This protein binds this small molecule.
Small molecule (SMILES): CC(=O)N[C@H]1CO[C@H](CO[C@H]2O[C@@H](C)[C@@H](O)[C@@H](O)[C@@H]2O)[C@@H](O)[C@@H]1O

Sequence of chain 1.D:
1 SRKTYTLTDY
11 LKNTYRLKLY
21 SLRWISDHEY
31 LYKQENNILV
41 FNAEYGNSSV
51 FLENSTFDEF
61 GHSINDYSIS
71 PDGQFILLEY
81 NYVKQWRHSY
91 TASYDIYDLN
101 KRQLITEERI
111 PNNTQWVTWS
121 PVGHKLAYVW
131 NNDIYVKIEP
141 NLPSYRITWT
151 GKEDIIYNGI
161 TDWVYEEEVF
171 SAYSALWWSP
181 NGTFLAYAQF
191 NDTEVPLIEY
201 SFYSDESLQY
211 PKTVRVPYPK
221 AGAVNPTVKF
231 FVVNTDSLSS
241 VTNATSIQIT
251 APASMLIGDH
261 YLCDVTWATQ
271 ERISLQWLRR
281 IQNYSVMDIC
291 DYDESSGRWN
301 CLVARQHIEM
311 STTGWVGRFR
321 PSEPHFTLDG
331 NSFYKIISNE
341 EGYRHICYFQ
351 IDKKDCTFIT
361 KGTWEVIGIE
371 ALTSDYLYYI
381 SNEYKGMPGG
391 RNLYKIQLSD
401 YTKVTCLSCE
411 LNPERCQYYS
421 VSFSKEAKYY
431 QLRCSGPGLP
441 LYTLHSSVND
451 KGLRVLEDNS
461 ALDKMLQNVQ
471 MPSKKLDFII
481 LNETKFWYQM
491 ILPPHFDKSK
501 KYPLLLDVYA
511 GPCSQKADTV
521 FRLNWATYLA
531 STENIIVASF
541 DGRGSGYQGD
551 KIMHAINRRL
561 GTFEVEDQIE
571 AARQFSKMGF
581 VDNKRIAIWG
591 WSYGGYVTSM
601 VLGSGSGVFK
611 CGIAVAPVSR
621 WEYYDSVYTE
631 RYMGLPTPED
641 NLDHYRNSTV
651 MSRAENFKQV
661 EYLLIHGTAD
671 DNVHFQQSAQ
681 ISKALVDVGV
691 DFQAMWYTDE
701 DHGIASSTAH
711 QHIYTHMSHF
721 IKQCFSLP

Binding-site contacts:
Ligand atom O7 contacts residue ASN42 of chain 1.D at 4.5 Å.
Ligand atom C5 contacts residue TYR45 of chain 1.D at 4.4 Å (hydrophobic).
Ligand atom C3 contacts residue ASN42 of chain 1.D at 4.5 Å.
Ligand atom O5 contacts residue TYR45 of chain 1.D at 4.5 Å.
Ligand atom C5 contacts residue ASN42 of chain 1.D at 3.8 Å.
Ligand atom C8 contacts residue SER49 of chain 1.D at 3.9 Å.
Ligand atom C7 contacts residue ASN47 of chain 1.D at 3.5 Å.
Ligand atom O5 contacts residue TYR45 of chain 1.D at 4.1 Å.
Ligand atom C6 contacts residue TYR45 of chain 1.D at 3.8 Å (hydrophobic).
Ligand atom O7 contacts residue SER48 of chain 1.D at 3.2 Å.
Ligand atom C6 contacts residue TYR45 of chain 1.D at 4.4 Å (hydrophobic).
Ligand atom O5 contacts residue ASN42 of chain 1.D at 4.4 Å.
Ligand atom C4 contacts residue ASN47 of chain 1.D at 4.2 Å.
Ligand atom C1 contacts residue ASN47 of chain 1.D at 1.4 Å.
Ligand atom C7 contacts residue SER48 of chain 1.D at 4.3 Å.
Ligand atom O7 contacts residue VAL40 of chain 1.D at 3.8 Å.
Ligand atom C7 contacts residue SER49 of chain 1.D at 3.4 Å.
Ligand atom C6 contacts residue ASN42 of chain 1.D at 4.3 Å.
Ligand atom O4 contacts residue TYR45 of chain 1.D at 3.9 Å.
Ligand atom O7 contacts residue ASN47 of chain 1.D at 3.4 Å (h-bond).
Ligand atom O7 contacts residue SER49 of chain 1.D at 3.0 Å (h-bond).
Ligand atom N2 contacts residue SER49 of chain 1.D at 3.5 Å (h-bond).
Ligand atom C2 contacts residue TYR45 of chain 1.D at 4.2 Å (hydrophobic).
Ligand atom C3 contacts residue ASN47 of chain 1.D at 3.9 Å.
Ligand atom C1 contacts residue ASN42 of chain 1.D at 4.3 Å.
Ligand atom C5 contacts residue ASN47 of chain 1.D at 3.7 Å.
Ligand atom C2 contacts residue ASN47 of chain 1.D at 2.5 Å.
Ligand atom N2 contacts residue ASN47 of chain 1.D at 3.0 Å (h-bond).
Ligand atom C8 contacts residue GLU29 of chain 1.D at 3.7 Å.
Ligand atom O5 contacts residue ASN47 of chain 1.D at 2.4 Å (h-bond).
Ligand atom O3 contacts residue TYR45 of chain 1.D at 4.2 Å.